Binding-site contacts:
Ligand atom C2 contacts residue THR121 of chain 2.A at 4.2 Å.
Ligand atom C2 contacts residue ASN119 of chain 2.A at 2.5 Å.
Ligand atom C1 contacts residue THR121 of chain 2.A at 3.2 Å.
Ligand atom O7 contacts residue ASN119 of chain 2.A at 3.9 Å.
Ligand atom C7 contacts residue ASN119 of chain 2.A at 3.6 Å.
Ligand atom C5 contacts residue THR121 of chain 2.A at 3.7 Å.
Ligand atom C1 contacts residue ASN119 of chain 2.A at 1.4 Å.
Ligand atom N2 contacts residue ASN119 of chain 2.A at 2.9 Å (h-bond).
Ligand atom C3 contacts residue THR121 of chain 2.A at 4.4 Å.
Ligand atom O5 contacts residue THR121 of chain 2.A at 3.7 Å.
Ligand atom C8 contacts residue ASN119 of chain 2.A at 4.2 Å.
Ligand atom C4 contacts residue ASN119 of chain 2.A at 4.2 Å.
Ligand atom N2 contacts residue THR121 of chain 2.A at 4.1 Å.
Ligand atom C3 contacts residue ASN119 of chain 2.A at 3.8 Å.
Ligand atom O5 contacts residue ASN119 of chain 2.A at 2.3 Å (h-bond).
Ligand atom C5 contacts residue ASN119 of chain 2.A at 3.6 Å.

Sequence of chain 2.A:
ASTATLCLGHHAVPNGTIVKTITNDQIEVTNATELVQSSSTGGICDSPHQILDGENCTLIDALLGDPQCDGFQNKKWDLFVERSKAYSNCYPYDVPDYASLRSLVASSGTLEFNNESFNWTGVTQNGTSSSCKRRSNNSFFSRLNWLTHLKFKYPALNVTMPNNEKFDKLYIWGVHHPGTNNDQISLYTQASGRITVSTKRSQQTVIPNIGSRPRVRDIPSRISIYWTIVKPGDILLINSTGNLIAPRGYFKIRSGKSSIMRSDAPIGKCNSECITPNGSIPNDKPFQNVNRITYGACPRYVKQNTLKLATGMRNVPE

The protein below binds the small molecule below.
Small molecule (SMILES): CC(=O)N[C@@H]1[C@@H](O)[C@H](O)[C@@H](CO)O[C@H]1O